Binding-site contacts:
Ligand atom C3 contacts residue ASN103 of chain 1.A at 3.9 Å.
Ligand atom C1 contacts residue ASN103 of chain 1.A at 1.4 Å.
Ligand atom C2 contacts residue ASN103 of chain 1.A at 2.7 Å.
Ligand atom O6 contacts residue GLY114 of chain 1.A at 4.4 Å.
Ligand atom C5 contacts residue ASN103 of chain 1.A at 3.5 Å.
Ligand atom N2 contacts residue ASN103 of chain 1.A at 3.2 Å (h-bond).
Ligand atom C7 contacts residue ASN103 of chain 1.A at 3.6 Å.
Ligand atom O6 contacts residue ASN103 of chain 1.A at 4.3 Å.
Ligand atom O5 contacts residue ASN103 of chain 1.A at 2.2 Å (h-bond).
Ligand atom O7 contacts residue ASN103 of chain 1.A at 3.5 Å (h-bond).
Ligand atom C4 contacts residue ASN103 of chain 1.A at 4.2 Å.
Ligand atom C6 contacts residue ASN103 of chain 1.A at 4.5 Å.

A small-molecule ligand and the protein it binds are described below.
Small molecule (SMILES): CC(=O)N[C@@H]1[C@@H](O)[C@H](O)[C@@H](CO)O[C@H]1O

Sequence of chain 1.A:
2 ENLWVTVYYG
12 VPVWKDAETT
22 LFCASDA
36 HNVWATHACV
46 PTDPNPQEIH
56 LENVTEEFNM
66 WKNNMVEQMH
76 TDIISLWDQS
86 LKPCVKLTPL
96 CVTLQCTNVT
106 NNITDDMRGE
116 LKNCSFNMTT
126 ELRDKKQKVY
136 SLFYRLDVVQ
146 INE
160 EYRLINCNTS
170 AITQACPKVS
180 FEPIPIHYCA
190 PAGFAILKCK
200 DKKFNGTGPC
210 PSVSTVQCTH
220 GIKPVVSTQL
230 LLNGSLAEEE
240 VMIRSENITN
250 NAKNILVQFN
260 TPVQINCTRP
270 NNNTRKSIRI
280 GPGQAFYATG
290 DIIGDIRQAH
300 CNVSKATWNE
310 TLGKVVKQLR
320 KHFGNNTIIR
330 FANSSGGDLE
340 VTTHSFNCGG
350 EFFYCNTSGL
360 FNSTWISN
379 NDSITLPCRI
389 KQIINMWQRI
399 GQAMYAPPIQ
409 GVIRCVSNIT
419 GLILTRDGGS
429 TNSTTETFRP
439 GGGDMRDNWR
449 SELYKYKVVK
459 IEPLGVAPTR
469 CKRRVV